A small-molecule ligand and the protein it binds are described below.
Small molecule (SMILES): O=C(NCCCN(CCCCN(CCCNC(=O)c1cccc(=O)n1O)C(=O)c1cccc(=O)n1O)C(=O)c1cccc(=O)n1O)c1cccc(=O)n1O

Sequence of chain 1.A:
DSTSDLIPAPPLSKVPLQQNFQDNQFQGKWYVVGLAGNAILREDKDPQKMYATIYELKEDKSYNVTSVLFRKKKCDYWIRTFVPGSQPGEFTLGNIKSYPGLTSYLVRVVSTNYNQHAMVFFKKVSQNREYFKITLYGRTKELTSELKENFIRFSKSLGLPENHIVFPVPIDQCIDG

Binding-site contacts:
Ligand atom O10 contacts residue ZCM1 of chain 1.G at 2.3 Å.
Ligand atom C44 contacts residue TRP81 of chain 1.A at 3.5 Å (hydrophobic).
Ligand atom C36 contacts residue ZCM1 of chain 1.G at 3.2 Å.
Ligand atom O49 contacts residue LYS127 of chain 1.A at 2.9 Å.
Ligand atom O47 contacts residue TRP81 of chain 1.A at 3.5 Å.
Ligand atom N27 contacts residue ZCM1 of chain 1.G at 3.5 Å.
Ligand atom C44 contacts residue LYS127 of chain 1.A at 3.5 Å.
Ligand atom C42 contacts residue TYR102 of chain 1.A at 3.3 Å (hydrophobic).
Ligand atom C43 contacts residue LYS127 of chain 1.A at 3.6 Å.
Ligand atom N45 contacts residue TRP81 of chain 1.A at 3.4 Å.
Ligand atom C41 contacts residue TRP81 of chain 1.A at 3.4 Å (hydrophobic).
Ligand atom C37 contacts residue TRP81 of chain 1.A at 3.3 Å (hydrophobic).
Ligand atom C38 contacts residue SO41 of chain 1.I at 3.5 Å.
Ligand atom O10 contacts residue LYS136 of chain 1.A at 3.5 Å (salt-bridge).
Ligand atom O48 contacts residue ZCM1 of chain 1.G at 2.5 Å.
Ligand atom C37 contacts residue SO41 of chain 1.I at 3.6 Å.
Ligand atom O46 contacts residue ZCM1 of chain 1.G at 2.8 Å.
Ligand atom C26 contacts residue ZCM1 of chain 1.G at 3.6 Å.
Ligand atom O51 contacts residue ZCM1 of chain 1.G at 2.8 Å.
Ligand atom O47 contacts residue LYS136 of chain 1.A at 3.0 Å (salt-bridge).
Ligand atom C38 contacts residue SER70 of chain 1.A at 3.5 Å.
Ligand atom C26 contacts residue LYS127 of chain 1.A at 3.6 Å.
Ligand atom N3 contacts residue ZCM1 of chain 1.G at 3.0 Å.
Ligand atom C4 contacts residue ZCM1 of chain 1.G at 3.1 Å.
Ligand atom C42 contacts residue TRP81 of chain 1.A at 3.6 Å (hydrophobic).
Ligand atom O9 contacts residue TYR108 of chain 1.A at 2.9 Å (h-bond).
Ligand atom O49 contacts residue ZCM1 of chain 1.G at 3.0 Å.
Ligand atom C7 contacts residue TYR134 of chain 1.A at 3.6 Å (hydrophobic).
Ligand atom C24 contacts residue TYR134 of chain 1.A at 3.6 Å (hydrophobic).
Ligand atom C40 contacts residue TRP81 of chain 1.A at 3.4 Å (hydrophobic).
Ligand atom O9 contacts residue ZCM1 of chain 1.G at 2.5 Å.
Ligand atom C36 contacts residue TRP81 of chain 1.A at 3.6 Å (hydrophobic).
Ligand atom O47 contacts residue ZCM1 of chain 1.G at 2.4 Å.
Ligand atom O51 contacts residue LYS127 of chain 1.A at 3.1 Å (salt-bridge).
Ligand atom O50 contacts residue ZCM1 of chain 1.G at 2.5 Å.
Ligand atom N35 contacts residue ZCM1 of chain 1.G at 3.3 Å.
Ligand atom N45 contacts residue ZCM1 of chain 1.G at 3.4 Å.
Ligand atom C36 contacts residue LYS136 of chain 1.A at 3.4 Å.
Ligand atom C44 contacts residue ZCM1 of chain 1.G at 3.5 Å.
Ligand atom C12 contacts residue ILE43 of chain 1.A at 3.4 Å (hydrophobic).